The protein below binds the small molecule below.
Small molecule (SMILES): CC(=O)N[C@H]1[C@H](O[C@H]2[C@H](O)[C@@H](NC(C)=O)CO[C@@H]2CO)O[C@H](CO)[C@@H](O[C@@H]2O[C@H](CO[C@H]3O[C@H](CO[C@H]4O[C@H](CO)[C@@H](O)[C@H](O)[C@@H]4O)[C@@H](O)[C@H](O[C@H]4O[C@H](CO)[C@@H](O)[C@H](O)[C@@H]4O)[C@@H]3O)[C@@H](O)[C@H](O[C@H]3O[C@H](CO)[C@@H](O)[C@H](O)[C@@H]3O[C@H]3O[C@H](CO)[C@@H](O)[C@H](O)[C@@H]3O[C@H]3O[C@H](CO)[C@@H](O)[C@H](O)[C@@H]3O)[C@@H]2O)[C@@H]1O

Sequence of chain 2.A:
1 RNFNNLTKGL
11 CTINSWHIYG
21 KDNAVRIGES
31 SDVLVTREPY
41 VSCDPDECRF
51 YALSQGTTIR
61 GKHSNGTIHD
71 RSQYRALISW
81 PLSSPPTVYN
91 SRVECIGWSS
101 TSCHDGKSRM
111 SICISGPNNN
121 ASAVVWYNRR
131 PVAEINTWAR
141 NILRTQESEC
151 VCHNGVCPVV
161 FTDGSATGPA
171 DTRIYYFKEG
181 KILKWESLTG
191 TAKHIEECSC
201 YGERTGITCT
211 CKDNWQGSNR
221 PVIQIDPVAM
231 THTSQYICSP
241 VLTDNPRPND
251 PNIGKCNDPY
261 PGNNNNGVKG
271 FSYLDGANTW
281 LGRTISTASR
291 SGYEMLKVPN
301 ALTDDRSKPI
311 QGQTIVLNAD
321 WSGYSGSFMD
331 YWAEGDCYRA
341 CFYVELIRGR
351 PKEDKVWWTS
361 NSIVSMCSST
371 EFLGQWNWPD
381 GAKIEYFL

Sequence of chain 3.A:
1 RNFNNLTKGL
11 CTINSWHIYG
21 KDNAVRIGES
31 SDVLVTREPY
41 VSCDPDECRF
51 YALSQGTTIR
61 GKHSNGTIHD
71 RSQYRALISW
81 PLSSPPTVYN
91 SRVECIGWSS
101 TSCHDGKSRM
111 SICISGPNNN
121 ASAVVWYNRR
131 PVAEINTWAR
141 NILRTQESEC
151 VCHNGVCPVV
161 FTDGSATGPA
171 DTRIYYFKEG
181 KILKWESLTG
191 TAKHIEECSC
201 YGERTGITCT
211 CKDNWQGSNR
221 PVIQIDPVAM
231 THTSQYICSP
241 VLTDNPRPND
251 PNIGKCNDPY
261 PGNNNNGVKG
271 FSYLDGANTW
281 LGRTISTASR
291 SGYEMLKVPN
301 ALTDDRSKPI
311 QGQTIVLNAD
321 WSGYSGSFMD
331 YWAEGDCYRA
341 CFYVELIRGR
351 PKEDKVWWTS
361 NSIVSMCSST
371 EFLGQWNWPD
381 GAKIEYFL

Binding-site contacts:
Ligand atom O6 contacts residue ILE310 of chain 2.A at 3.3 Å (h-bond).
Ligand atom C5 contacts residue ILE310 of chain 2.A at 3.7 Å (hydrophobic).
Ligand atom C7 contacts residue ASN120 of chain 3.A at 3.5 Å.
Ligand atom O5 contacts residue GLY312 of chain 2.A at 3.6 Å.
Ligand atom O6 contacts residue GLN375 of chain 2.A at 3.2 Å.
Ligand atom O3 contacts residue GLN311 of chain 2.A at 3.3 Å.
Ligand atom O7 contacts residue ASN120 of chain 3.A at 3.6 Å.
Ligand atom C1 contacts residue ASN120 of chain 3.A at 1.4 Å.
Ligand atom O5 contacts residue ASN120 of chain 3.A at 2.4 Å (h-bond).
Ligand atom O3 contacts residue ASN249 of chain 2.A at 2.7 Å (h-bond).
Ligand atom C5 contacts residue ASN120 of chain 3.A at 3.6 Å.
Ligand atom O5 contacts residue ARG283 of chain 2.A at 3.2 Å (salt-bridge).
Ligand atom C6 contacts residue PRO309 of chain 2.A at 3.7 Å (hydrophobic).
Ligand atom C6 contacts residue ILE285 of chain 2.A at 3.4 Å (hydrophobic).
Ligand atom N2 contacts residue ASN120 of chain 3.A at 2.9 Å (h-bond).
Ligand atom O5 contacts residue ASP250 of chain 2.A at 3.6 Å.
Ligand atom O3 contacts residue ASP250 of chain 2.A at 3.1 Å (salt-bridge).
Ligand atom O2 contacts residue GLY312 of chain 2.A at 3.2 Å.
Ligand atom O6 contacts residue ASP250 of chain 2.A at 2.7 Å (salt-bridge).
Ligand atom O3 contacts residue ARG283 of chain 2.A at 2.9 Å (salt-bridge).
Ligand atom O4 contacts residue ARG283 of chain 2.A at 3.6 Å.
Ligand atom C3 contacts residue GLY312 of chain 2.A at 3.2 Å.
Ligand atom C6 contacts residue ILE310 of chain 2.A at 3.5 Å (hydrophobic).
Ligand atom C6 contacts residue ASP250 of chain 2.A at 3.6 Å.
Ligand atom O6 contacts residue ILE285 of chain 2.A at 2.6 Å (h-bond).
Ligand atom C6 contacts residue LEU373 of chain 2.A at 3.3 Å (hydrophobic).
Ligand atom O4 contacts residue GLU294 of chain 2.A at 2.7 Å (salt-bridge).
Ligand atom O5 contacts residue GLN375 of chain 2.A at 3.3 Å (h-bond).
Ligand atom O4 contacts residue ARG247 of chain 2.A at 3.1 Å (salt-bridge).
Ligand atom O2 contacts residue LEU296 of chain 2.A at 3.5 Å.
Ligand atom O3 contacts residue GLU294 of chain 2.A at 2.6 Å (salt-bridge).
Ligand atom O4 contacts residue THR287 of chain 2.A at 3.4 Å.
Ligand atom O2 contacts residue ASN249 of chain 2.A at 3.2 Å (h-bond).
Ligand atom C2 contacts residue ASN120 of chain 3.A at 2.3 Å.
Ligand atom O5 contacts residue GLY374 of chain 2.A at 3.3 Å.
Ligand atom C4 contacts residue GLU294 of chain 2.A at 3.5 Å.
Ligand atom C6 contacts residue GLN311 of chain 2.A at 3.5 Å.
Ligand atom C3 contacts residue GLU294 of chain 2.A at 3.4 Å.
Ligand atom O3 contacts residue GLY312 of chain 2.A at 3.0 Å (h-bond).
Ligand atom C5 contacts residue ARG283 of chain 2.A at 3.6 Å.